Sequence of chain 1.D:
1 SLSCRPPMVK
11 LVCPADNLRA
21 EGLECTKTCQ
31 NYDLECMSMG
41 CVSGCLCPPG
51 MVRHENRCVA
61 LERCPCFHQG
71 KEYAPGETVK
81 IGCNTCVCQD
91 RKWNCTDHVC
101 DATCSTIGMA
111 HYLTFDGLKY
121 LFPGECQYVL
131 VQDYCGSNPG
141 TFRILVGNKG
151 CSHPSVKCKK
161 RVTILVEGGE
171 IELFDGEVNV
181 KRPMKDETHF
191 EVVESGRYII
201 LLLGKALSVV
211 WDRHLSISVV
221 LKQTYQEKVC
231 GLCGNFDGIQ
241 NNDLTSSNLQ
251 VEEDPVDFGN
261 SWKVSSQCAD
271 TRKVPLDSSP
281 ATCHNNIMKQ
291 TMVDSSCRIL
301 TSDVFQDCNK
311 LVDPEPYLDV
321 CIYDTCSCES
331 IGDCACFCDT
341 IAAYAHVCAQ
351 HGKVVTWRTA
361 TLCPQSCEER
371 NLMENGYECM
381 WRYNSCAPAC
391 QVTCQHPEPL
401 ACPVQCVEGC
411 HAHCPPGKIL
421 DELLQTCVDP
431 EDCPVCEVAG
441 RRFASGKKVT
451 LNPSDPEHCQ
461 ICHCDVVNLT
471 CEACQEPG

Binding-site contacts:
Ligand atom O6 contacts residue ASN384 of chain 1.D at 4.4 Å.
Ligand atom C4 contacts residue ASN384 of chain 1.D at 3.9 Å.
Ligand atom C1 contacts residue CYS386 of chain 1.D at 4.5 Å (hydrophobic).
Ligand atom C8 contacts residue ASN384 of chain 1.D at 4.0 Å.
Ligand atom C6 contacts residue ALA387 of chain 1.D at 4.3 Å (hydrophobic).
Ligand atom O5 contacts residue ALA387 of chain 1.D at 4.1 Å.
Ligand atom C6 contacts residue ASN384 of chain 1.D at 4.3 Å.
Ligand atom C2 contacts residue ASN384 of chain 1.D at 2.4 Å.
Ligand atom N2 contacts residue ASN384 of chain 1.D at 3.1 Å (h-bond).
Ligand atom O5 contacts residue ASN384 of chain 1.D at 1.9 Å (h-bond).
Ligand atom C3 contacts residue ASN384 of chain 1.D at 3.6 Å.
Ligand atom O6 contacts residue ALA387 of chain 1.D at 4.2 Å.
Ligand atom C5 contacts residue ASN384 of chain 1.D at 3.3 Å.
Ligand atom O7 contacts residue ASN384 of chain 1.D at 3.1 Å (h-bond).
Ligand atom C1 contacts residue ASN384 of chain 1.D at 1.4 Å.
Ligand atom C7 contacts residue ASN384 of chain 1.D at 3.3 Å.
Ligand atom C6 contacts residue PRO388 of chain 1.D at 3.9 Å (hydrophobic).

The protein below binds the small molecule below.
Small molecule (SMILES): CC(=O)N[C@@H]1[C@@H](O)[C@H](O)[C@@H](CO)O[C@H]1O